Binding-site contacts:
Ligand atom C2 contacts residue GLU201 of chain 1.D at 3.6 Å.
Ligand atom O2P contacts residue ASN115 of chain 1.D at 3.3 Å.
Ligand atom C4 contacts residue VAL217 of chain 1.D at 3.6 Å (hydrophobic).
Ligand atom N7 contacts residue PHE200 of chain 1.D at 3.8 Å.
Ligand atom N7 contacts residue GLY118 of chain 1.D at 3.4 Å (h-bond).
Ligand atom C6 contacts residue PHE200 of chain 1.D at 3.5 Å (hydrophobic).
Ligand atom N2 contacts residue LEU195 of chain 1.D at 3.2 Å.
Ligand atom N6 contacts residue GLY118 of chain 1.D at 3.7 Å.
Ligand atom C6 contacts residue GLU201 of chain 1.D at 3.9 Å.
Ligand atom C14 contacts residue ALA116 of chain 1.D at 3.5 Å (hydrophobic).
Ligand atom N3 contacts residue VAL217 of chain 1.D at 3.7 Å.
Ligand atom C14 contacts residue SER33 of chain 1.D at 3.5 Å.
Ligand atom N9 contacts residue ALA116 of chain 1.D at 3.5 Å (h-bond).
Ligand atom C4 contacts residue PHE200 of chain 1.D at 3.9 Å (hydrophobic).
Ligand atom N7 contacts residue ASN243 of chain 1.D at 3.0 Å (h-bond).
Ligand atom C5 contacts residue VAL217 of chain 1.D at 3.8 Å (hydrophobic).
Ligand atom N7 contacts residue ALA117 of chain 1.D at 3.7 Å.
Ligand atom N3 contacts residue GLY218 of chain 1.D at 3.5 Å.
Ligand atom O3P contacts residue SER220 of chain 1.D at 2.8 Å (h-bond).
Ligand atom O2P contacts residue SER33 of chain 1.D at 3.0 Å (h-bond).
Ligand atom N2 contacts residue MET219 of chain 1.D at 3.3 Å.
Ligand atom C10 contacts residue ALA116 of chain 1.D at 3.2 Å (hydrophobic).
Ligand atom C2 contacts residue MET219 of chain 1.D at 3.6 Å (hydrophobic).
Ligand atom N2 contacts residue VAL217 of chain 1.D at 3.8 Å.
Ligand atom C12 contacts residue PHE159 of chain 1.E at 3.8 Å (hydrophobic).
Ligand atom N6 contacts residue ASN243 of chain 1.D at 3.0 Å (h-bond).
Ligand atom C8 contacts residue ALA116 of chain 1.D at 3.6 Å (hydrophobic).
Ligand atom C5 contacts residue PHE200 of chain 1.D at 3.5 Å (hydrophobic).
Ligand atom N1 contacts residue GLU201 of chain 1.D at 2.9 Å (salt-bridge).
Ligand atom N1 contacts residue VAL217 of chain 1.D at 3.8 Å.
Ligand atom O3P contacts residue ASN115 of chain 1.D at 3.6 Å.
Ligand atom C8 contacts residue ALA117 of chain 1.D at 3.7 Å (hydrophobic).
Ligand atom O2P contacts residue GLY32 of chain 1.D at 3.4 Å.
Ligand atom O1P contacts residue HIS86 of chain 1.D at 2.8 Å.
Ligand atom C8 contacts residue ASN243 of chain 1.D at 3.8 Å.
Ligand atom C5 contacts residue GLY118 of chain 1.D at 3.7 Å.
Ligand atom N3 contacts residue MET219 of chain 1.D at 3.6 Å.
Ligand atom N6 contacts residue PHE200 of chain 1.D at 3.5 Å.
Ligand atom O2P contacts residue ALA116 of chain 1.D at 3.1 Å (h-bond).
Ligand atom N2 contacts residue GLU201 of chain 1.D at 2.6 Å (salt-bridge).

The small molecule below binds the protein below.
Small molecule (SMILES): C[C@@H](Cn1cnc2c(N)nc(N)nc21)OCP(=O)([O-])[O-]

Sequence of chain 1.E:
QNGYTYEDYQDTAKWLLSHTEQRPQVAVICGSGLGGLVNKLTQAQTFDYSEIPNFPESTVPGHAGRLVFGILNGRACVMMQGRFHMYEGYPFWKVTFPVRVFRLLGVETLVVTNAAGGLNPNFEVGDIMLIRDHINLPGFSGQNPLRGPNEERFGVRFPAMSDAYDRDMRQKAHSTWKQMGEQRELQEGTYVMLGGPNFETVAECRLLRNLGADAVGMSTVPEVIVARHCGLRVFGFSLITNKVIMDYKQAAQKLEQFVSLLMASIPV

Sequence of chain 1.D:
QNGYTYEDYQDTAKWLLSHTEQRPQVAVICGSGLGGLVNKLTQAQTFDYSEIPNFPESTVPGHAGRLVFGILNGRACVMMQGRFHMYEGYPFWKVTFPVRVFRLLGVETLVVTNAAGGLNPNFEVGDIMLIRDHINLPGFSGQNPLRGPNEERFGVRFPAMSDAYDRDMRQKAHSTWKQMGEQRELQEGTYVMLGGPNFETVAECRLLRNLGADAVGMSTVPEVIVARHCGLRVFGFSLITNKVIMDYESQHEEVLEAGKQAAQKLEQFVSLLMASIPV